This protein binds this small molecule.
Small molecule (SMILES): CC(=O)N[C@H]1[C@H](O[C@H]2[C@H](O)[C@@H](NC(C)=O)CO[C@@H]2CO)O[C@H](CO)[C@@H](O)[C@@H]1O

Binding-site contacts:
Ligand atom C4 contacts residue ASN347 of chain 1.B at 4.2 Å.
Ligand atom C7 contacts residue ASN347 of chain 1.B at 4.2 Å.
Ligand atom N2 contacts residue SER344 of chain 1.B at 3.7 Å.
Ligand atom C6 contacts residue ASN347 of chain 1.B at 4.3 Å.
Ligand atom C4 contacts residue GLY342 of chain 1.B at 4.2 Å.
Ligand atom O6 contacts residue PRO341 of chain 1.B at 4.3 Å.
Ligand atom O5 contacts residue ASN347 of chain 1.B at 2.2 Å (h-bond).
Ligand atom O6 contacts residue ASN347 of chain 1.B at 3.9 Å.
Ligand atom N2 contacts residue ASN347 of chain 1.B at 3.5 Å (h-bond).
Ligand atom C2 contacts residue SER344 of chain 1.B at 3.9 Å.
Ligand atom C1 contacts residue SER344 of chain 1.B at 3.9 Å.
Ligand atom O5 contacts residue GLY342 of chain 1.B at 4.1 Å.
Ligand atom O4 contacts residue GLY342 of chain 1.B at 4.5 Å.
Ligand atom O6 contacts residue GLY342 of chain 1.B at 3.9 Å.
Ligand atom C2 contacts residue ASN347 of chain 1.B at 2.9 Å.
Ligand atom C8 contacts residue ASN347 of chain 1.B at 4.0 Å.
Ligand atom C5 contacts residue ASN347 of chain 1.B at 3.3 Å.
Ligand atom C1 contacts residue ASN347 of chain 1.B at 1.4 Å.
Ligand atom C3 contacts residue ASN347 of chain 1.B at 4.0 Å.

Sequence of chain 1.B:
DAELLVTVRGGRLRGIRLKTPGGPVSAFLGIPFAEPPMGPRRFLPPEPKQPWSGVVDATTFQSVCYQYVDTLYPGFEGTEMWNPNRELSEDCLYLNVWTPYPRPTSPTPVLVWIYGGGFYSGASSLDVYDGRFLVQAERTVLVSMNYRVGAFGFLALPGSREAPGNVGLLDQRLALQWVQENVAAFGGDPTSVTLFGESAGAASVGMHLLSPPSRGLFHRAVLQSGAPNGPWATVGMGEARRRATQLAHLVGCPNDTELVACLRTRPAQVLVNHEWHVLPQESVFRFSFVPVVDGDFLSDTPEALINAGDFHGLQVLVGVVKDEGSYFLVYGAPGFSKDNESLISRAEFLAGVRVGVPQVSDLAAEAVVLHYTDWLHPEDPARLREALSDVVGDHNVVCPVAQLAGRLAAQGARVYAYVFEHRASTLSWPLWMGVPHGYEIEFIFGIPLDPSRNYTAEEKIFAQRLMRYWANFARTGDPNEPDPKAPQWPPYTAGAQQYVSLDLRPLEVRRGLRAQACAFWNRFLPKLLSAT